This small molecule binds to this protein.
Small molecule (SMILES): Cc1cc(-c2noc(C(F)(F)F)n2)ccc1OCCCc1cc(C(=O)N(C)C)no1

Sequence of chain 16.A:
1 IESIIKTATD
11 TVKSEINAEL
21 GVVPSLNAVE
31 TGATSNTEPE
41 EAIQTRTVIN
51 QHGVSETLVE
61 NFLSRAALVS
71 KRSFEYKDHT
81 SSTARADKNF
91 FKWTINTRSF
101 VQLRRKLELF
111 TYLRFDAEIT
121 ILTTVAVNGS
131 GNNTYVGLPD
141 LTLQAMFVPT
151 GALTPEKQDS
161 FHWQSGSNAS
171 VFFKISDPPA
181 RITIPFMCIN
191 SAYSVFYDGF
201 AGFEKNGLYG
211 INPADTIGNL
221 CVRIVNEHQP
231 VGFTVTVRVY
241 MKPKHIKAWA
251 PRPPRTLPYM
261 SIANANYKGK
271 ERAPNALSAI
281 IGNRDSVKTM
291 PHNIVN

Sequence of chain 16.B:
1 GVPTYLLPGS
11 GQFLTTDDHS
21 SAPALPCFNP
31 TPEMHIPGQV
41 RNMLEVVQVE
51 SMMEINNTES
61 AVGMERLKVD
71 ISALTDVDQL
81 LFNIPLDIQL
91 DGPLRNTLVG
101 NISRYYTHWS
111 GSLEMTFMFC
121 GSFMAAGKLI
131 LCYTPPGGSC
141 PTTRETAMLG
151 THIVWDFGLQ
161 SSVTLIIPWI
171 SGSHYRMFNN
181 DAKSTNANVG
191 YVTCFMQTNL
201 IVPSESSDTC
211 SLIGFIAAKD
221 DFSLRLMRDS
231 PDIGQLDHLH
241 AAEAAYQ

Binding-site contacts:
Ligand atom C22 contacts residue ALA169 of chain 16.A at 3.5 Å (hydrophobic).
Ligand atom C05 contacts residue TYR193 of chain 16.A at 3.3 Å (hydrophobic).
Ligand atom N20 contacts residue ILE182 of chain 16.A at 3.3 Å.
Ligand atom C29 contacts residue TYR193 of chain 16.A at 3.5 Å (hydrophobic).
Ligand atom C17 contacts residue ILE184 of chain 16.A at 3.4 Å (hydrophobic).
Ligand atom C30 contacts residue PHE115 of chain 16.A at 3.6 Å (hydrophobic).
Ligand atom N19 contacts residue LEU220 of chain 16.A at 3.1 Å.
Ligand atom C14 contacts residue ILE119 of chain 16.A at 3.6 Å (hydrophobic).
Ligand atom F25 contacts residue ALA145 of chain 16.A at 3.0 Å.
Ligand atom C07 contacts residue TYR193 of chain 16.A at 3.6 Å (hydrophobic).
Ligand atom F26 contacts residue ALA145 of chain 16.A at 2.9 Å.
Ligand atom O01 contacts residue THR97 of chain 16.A at 3.6 Å.
Ligand atom F26 contacts residue ALA169 of chain 16.A at 2.5 Å.
Ligand atom O01 contacts residue PHE115 of chain 16.A at 3.5 Å.
Ligand atom C29 contacts residue VAL195 of chain 16.A at 3.4 Å (hydrophobic).
Ligand atom C30 contacts residue TYR193 of chain 16.A at 3.8 Å (hydrophobic).
Ligand atom C06 contacts residue TYR193 of chain 16.A at 3.8 Å (hydrophobic).
Ligand atom C21 contacts residue PHE147 of chain 16.A at 3.8 Å (hydrophobic).
Ligand atom C21 contacts residue ILE182 of chain 16.A at 3.4 Å (hydrophobic).
Ligand atom F26 contacts residue MET146 of chain 16.A at 3.2 Å.
Ligand atom C16 contacts residue ILE184 of chain 16.A at 3.2 Å (hydrophobic).
Ligand atom C22 contacts residue PHE147 of chain 16.A at 3.8 Å (hydrophobic).
Ligand atom N02 contacts residue THR97 of chain 16.A at 3.4 Å.
Ligand atom N20 contacts residue PHE147 of chain 16.A at 3.4 Å.
Ligand atom N02 contacts residue PHE115 of chain 16.A at 3.6 Å.
Ligand atom N20 contacts residue ILE184 of chain 16.A at 3.8 Å.
Ligand atom C08 contacts residue ALA117 of chain 16.A at 3.8 Å (hydrophobic).
Ligand atom C13 contacts residue ILE119 of chain 16.A at 3.4 Å (hydrophobic).
Ligand atom C04 contacts residue TYR193 of chain 16.A at 3.8 Å (hydrophobic).
Ligand atom F24 contacts residue ILE182 of chain 16.A at 3.6 Å.
Ligand atom O10 contacts residue ILE95 of chain 16.A at 3.3 Å.
Ligand atom C29 contacts residue SER194 of chain 16.A at 3.5 Å.
Ligand atom C08 contacts residue MET241 of chain 16.A at 3.6 Å (hydrophobic).
Ligand atom F25 contacts residue VAL171 of chain 16.A at 3.1 Å.
Ligand atom F26 contacts residue PHE147 of chain 16.A at 2.6 Å.
Ligand atom C12 contacts residue ILE119 of chain 16.A at 3.4 Å (hydrophobic).
Ligand atom N28 contacts residue TYR193 of chain 16.A at 3.4 Å.
Ligand atom F24 contacts residue ALA169 of chain 16.A at 3.3 Å.
Ligand atom O23 contacts residue LEU220 of chain 16.A at 3.2 Å.
Ligand atom C22 contacts residue ALA145 of chain 16.A at 3.6 Å (hydrophobic).